This small molecule binds to this protein.
Small molecule (SMILES): Nc1ncnc2c1ncn2[C@@H]1O[C@H](CO[P](=O)(O)O[P](=O)(O)CP(=O)(O)O)[C@@H](O)[C@H]1O

Binding-site contacts:
Ligand atom O3' contacts residue ARG682 of chain 1.A at 2.8 Å (salt-bridge).
Ligand atom N6 contacts residue GLU443 of chain 1.A at 3.4 Å (salt-bridge).
Ligand atom C3' contacts residue GLY608 of chain 1.A at 3.6 Å.
Ligand atom C4 contacts residue LEU543 of chain 1.A at 3.8 Å (hydrophobic).
Ligand atom O5' contacts residue LYS477 of chain 1.A at 3.7 Å.
Ligand atom O4' contacts residue LYS477 of chain 1.A at 3.8 Å.
Ligand atom N6 contacts residue PHE472 of chain 1.A at 3.3 Å.
Ligand atom O2B contacts residue THR368 of chain 1.A at 3.5 Å (h-bond).
Ligand atom C6 contacts residue PHE472 of chain 1.A at 3.6 Å (hydrophobic).
Ligand atom N7 contacts residue SER442 of chain 1.A at 3.8 Å.
Ligand atom N7 contacts residue PHE472 of chain 1.A at 3.5 Å.
Ligand atom C5 contacts residue PHE472 of chain 1.A at 3.6 Å (hydrophobic).
Ligand atom C2 contacts residue LYS498 of chain 1.A at 3.5 Å.
Ligand atom O2G contacts residue ASP366 of chain 1.A at 3.2 Å.
Ligand atom O2G contacts residue THR607 of chain 1.A at 3.7 Å.
Ligand atom C3B contacts residue THR368 of chain 1.A at 3.2 Å.
Ligand atom O1A contacts residue PHE472 of chain 1.A at 3.4 Å.
Ligand atom N1 contacts residue PHE472 of chain 1.A at 3.8 Å.
Ligand atom C8 contacts residue ARG541 of chain 1.A at 3.2 Å.
Ligand atom O2' contacts residue ARG541 of chain 1.A at 3.4 Å (salt-bridge).
Ligand atom O2G contacts residue LYS367 of chain 1.A at 2.9 Å (salt-bridge).
Ligand atom O3' contacts residue GLY608 of chain 1.A at 3.5 Å (h-bond).
Ligand atom O3G contacts residue THR368 of chain 1.A at 2.5 Å (h-bond).
Ligand atom N3 contacts residue LEU543 of chain 1.A at 3.4 Å.
Ligand atom N3 contacts residue GLY499 of chain 1.A at 3.4 Å.
Ligand atom C2' contacts residue ARG541 of chain 1.A at 3.4 Å.
Ligand atom PG contacts residue THR368 of chain 1.A at 3.2 Å.
Ligand atom C5' contacts residue PHE472 of chain 1.A at 3.6 Å (hydrophobic).
Ligand atom O2A contacts residue SER474 of chain 1.A at 2.6 Å (h-bond).
Ligand atom C5' contacts residue LYS477 of chain 1.A at 3.7 Å.
Ligand atom O2G contacts residue THR368 of chain 1.A at 3.4 Å (h-bond).
Ligand atom O5' contacts residue GLY608 of chain 1.A at 3.6 Å (h-bond).
Ligand atom C2 contacts residue GLY499 of chain 1.A at 3.7 Å.
Ligand atom O1B contacts residue ARG541 of chain 1.A at 2.9 Å (salt-bridge).
Ligand atom O3A contacts residue GLY608 of chain 1.A at 3.2 Å (h-bond).
Ligand atom O1G contacts residue GLY608 of chain 1.A at 3.7 Å.
Ligand atom C4' contacts residue LYS477 of chain 1.A at 3.5 Å.
Ligand atom O3' contacts residue ASP609 of chain 1.A at 3.6 Å.
Ligand atom PA contacts residue SER474 of chain 1.A at 3.6 Å.
Ligand atom C1' contacts residue LEU543 of chain 1.A at 3.6 Å (hydrophobic).

Sequence of chain 1.A:
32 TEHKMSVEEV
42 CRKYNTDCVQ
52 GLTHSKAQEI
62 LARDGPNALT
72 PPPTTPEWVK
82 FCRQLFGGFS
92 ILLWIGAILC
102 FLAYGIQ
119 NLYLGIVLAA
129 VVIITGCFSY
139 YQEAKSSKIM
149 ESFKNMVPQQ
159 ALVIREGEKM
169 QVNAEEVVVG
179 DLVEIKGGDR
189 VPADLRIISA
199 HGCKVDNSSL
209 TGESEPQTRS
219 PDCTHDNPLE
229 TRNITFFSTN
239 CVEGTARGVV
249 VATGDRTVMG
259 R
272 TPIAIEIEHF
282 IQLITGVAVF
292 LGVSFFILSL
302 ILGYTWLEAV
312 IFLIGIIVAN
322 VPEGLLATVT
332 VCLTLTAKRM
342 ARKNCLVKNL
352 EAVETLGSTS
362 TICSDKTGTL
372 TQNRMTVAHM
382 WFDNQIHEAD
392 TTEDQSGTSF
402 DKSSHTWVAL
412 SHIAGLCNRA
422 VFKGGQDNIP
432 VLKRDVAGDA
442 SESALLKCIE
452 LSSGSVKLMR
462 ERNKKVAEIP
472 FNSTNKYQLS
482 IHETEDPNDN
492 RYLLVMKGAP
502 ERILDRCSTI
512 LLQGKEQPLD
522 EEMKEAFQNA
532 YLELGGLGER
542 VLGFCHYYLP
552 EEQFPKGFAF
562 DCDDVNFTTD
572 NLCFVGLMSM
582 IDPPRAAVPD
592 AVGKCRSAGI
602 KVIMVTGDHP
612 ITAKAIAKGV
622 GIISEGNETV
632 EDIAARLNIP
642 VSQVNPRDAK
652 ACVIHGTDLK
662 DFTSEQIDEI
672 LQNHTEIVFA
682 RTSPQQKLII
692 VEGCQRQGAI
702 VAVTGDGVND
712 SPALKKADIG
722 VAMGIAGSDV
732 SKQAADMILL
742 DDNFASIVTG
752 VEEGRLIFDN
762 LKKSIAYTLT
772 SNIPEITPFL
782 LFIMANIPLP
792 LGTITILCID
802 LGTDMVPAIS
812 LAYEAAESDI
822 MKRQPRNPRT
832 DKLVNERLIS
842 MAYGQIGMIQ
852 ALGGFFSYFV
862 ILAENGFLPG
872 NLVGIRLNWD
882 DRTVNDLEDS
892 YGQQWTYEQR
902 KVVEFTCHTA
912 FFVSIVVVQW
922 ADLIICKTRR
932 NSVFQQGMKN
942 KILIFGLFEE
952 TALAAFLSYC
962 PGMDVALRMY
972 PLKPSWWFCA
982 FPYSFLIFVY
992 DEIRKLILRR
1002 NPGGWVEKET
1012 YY